This protein binds this small molecule.
Small molecule (SMILES): CC(=O)N[C@H]1[C@H](O[C@H]2[C@H](O)[C@@H](NC(C)=O)CO[C@@H]2CO)O[C@H](CO)[C@@H](O[C@@H]2O[C@H](CO)[C@@H](O)[C@H](O[C@H]3O[C@H](CO)[C@@H](O)[C@H](O)[C@@H]3O)[C@@H]2O)[C@@H]1O

Binding-site contacts:
Ligand atom O6 contacts residue ARG61 of chain 1.N at 3.4 Å (salt-bridge).
Ligand atom O3 contacts residue LYS39 of chain 1.N at 3.4 Å (salt-bridge).
Ligand atom N2 contacts residue ASN2 of chain 1.A at 3.4 Å (h-bond).
Ligand atom C3 contacts residue LYS39 of chain 1.N at 3.7 Å.
Ligand atom O2 contacts residue GLU81 of chain 1.N at 3.4 Å.
Ligand atom O3 contacts residue ASN2 of chain 1.A at 3.8 Å.
Ligand atom O5 contacts residue ASN2 of chain 1.A at 2.4 Å (h-bond).
Ligand atom O6 contacts residue PRO59 of chain 1.N at 4.2 Å.
Ligand atom C3 contacts residue ASN2 of chain 1.A at 3.7 Å.
Ligand atom C2 contacts residue LYS39 of chain 1.N at 3.6 Å.
Ligand atom O4 contacts residue GLU81 of chain 1.N at 4.4 Å.
Ligand atom C2 contacts residue ASN2 of chain 1.A at 2.5 Å.
Ligand atom C7 contacts residue ASN2 of chain 1.A at 4.3 Å.
Ligand atom C1 contacts residue ASN2 of chain 1.A at 1.4 Å.
Ligand atom O3 contacts residue GLU81 of chain 1.N at 3.6 Å.
Ligand atom C6 contacts residue ARG61 of chain 1.N at 3.7 Å.
Ligand atom C7 contacts residue GLY57 of chain 1.N at 4.4 Å.
Ligand atom C6 contacts residue PRO59 of chain 1.N at 3.5 Å (hydrophobic).
Ligand atom C8 contacts residue GLY57 of chain 1.N at 4.1 Å.
Ligand atom O6 contacts residue ASP82 of chain 1.N at 4.0 Å.
Ligand atom C5 contacts residue ASN2 of chain 1.A at 3.7 Å.
Ligand atom O7 contacts residue GLY57 of chain 1.N at 3.2 Å.
Ligand atom C4 contacts residue ASN2 of chain 1.A at 4.3 Å.
Ligand atom O2 contacts residue LYS39 of chain 1.N at 3.3 Å.

Sequence of chain 1.N:
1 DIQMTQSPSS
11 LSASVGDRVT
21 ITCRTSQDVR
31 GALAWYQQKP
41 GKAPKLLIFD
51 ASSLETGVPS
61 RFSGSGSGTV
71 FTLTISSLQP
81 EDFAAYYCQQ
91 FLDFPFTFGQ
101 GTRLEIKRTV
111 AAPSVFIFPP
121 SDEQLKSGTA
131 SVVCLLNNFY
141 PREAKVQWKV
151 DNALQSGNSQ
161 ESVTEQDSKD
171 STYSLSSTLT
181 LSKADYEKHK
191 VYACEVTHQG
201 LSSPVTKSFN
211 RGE

Sequence of chain 1.A:
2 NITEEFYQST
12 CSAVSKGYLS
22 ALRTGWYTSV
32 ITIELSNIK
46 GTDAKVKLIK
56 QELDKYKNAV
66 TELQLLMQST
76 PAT